Sequence of chain 1.B:
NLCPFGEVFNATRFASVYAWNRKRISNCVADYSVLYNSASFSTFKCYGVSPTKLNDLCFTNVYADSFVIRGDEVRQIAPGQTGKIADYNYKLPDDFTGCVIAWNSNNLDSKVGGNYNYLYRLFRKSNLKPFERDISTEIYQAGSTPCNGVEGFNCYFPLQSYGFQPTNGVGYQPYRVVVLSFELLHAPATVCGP

Binding-site contacts:
Ligand atom O7 contacts residue ASN17 of chain 1.B at 3.8 Å.
Ligand atom C5 contacts residue ASN17 of chain 1.B at 3.7 Å.
Ligand atom C1 contacts residue ASN17 of chain 1.B at 1.4 Å.
Ligand atom C7 contacts residue ASN17 of chain 1.B at 3.6 Å.
Ligand atom O5 contacts residue ASN17 of chain 1.B at 2.3 Å (h-bond).
Ligand atom C8 contacts residue PHE12 of chain 1.B at 4.1 Å (hydrophobic).
Ligand atom C2 contacts residue ASN17 of chain 1.B at 2.5 Å.
Ligand atom N2 contacts residue GLY13 of chain 1.B at 4.0 Å.
Ligand atom C7 contacts residue PHE16 of chain 1.B at 4.3 Å (hydrophobic).
Ligand atom C4 contacts residue ASN17 of chain 1.B at 4.2 Å.
Ligand atom C3 contacts residue ASN17 of chain 1.B at 3.8 Å.
Ligand atom C7 contacts residue GLY13 of chain 1.B at 4.3 Å.
Ligand atom C8 contacts residue PHE16 of chain 1.B at 3.9 Å (hydrophobic).
Ligand atom O7 contacts residue PHE16 of chain 1.B at 4.3 Å.
Ligand atom C8 contacts residue GLY13 of chain 1.B at 3.9 Å.
Ligand atom N2 contacts residue ASN17 of chain 1.B at 3.0 Å (h-bond).
Ligand atom C8 contacts residue LEU42 of chain 1.B at 3.8 Å (hydrophobic).

This small molecule binds to this protein.
Small molecule (SMILES): CC(=O)N[C@@H]1[C@@H](O)[C@H](O)[C@@H](CO)O[C@H]1O